Binding-site contacts:
Ligand atom O5 contacts residue ASN12 of chain 6.I at 2.6 Å (h-bond).
Ligand atom N2 contacts residue ASN12 of chain 6.I at 3.8 Å.
Ligand atom C7 contacts residue ASN12 of chain 6.I at 3.9 Å.
Ligand atom C5 contacts residue ASN12 of chain 6.I at 4.0 Å.
Ligand atom O7 contacts residue ASN12 of chain 6.I at 3.7 Å.
Ligand atom C2 contacts residue ASN12 of chain 6.I at 3.2 Å.
Ligand atom C1 contacts residue ASN12 of chain 6.I at 2.1 Å.

Sequence of chain 6.I:
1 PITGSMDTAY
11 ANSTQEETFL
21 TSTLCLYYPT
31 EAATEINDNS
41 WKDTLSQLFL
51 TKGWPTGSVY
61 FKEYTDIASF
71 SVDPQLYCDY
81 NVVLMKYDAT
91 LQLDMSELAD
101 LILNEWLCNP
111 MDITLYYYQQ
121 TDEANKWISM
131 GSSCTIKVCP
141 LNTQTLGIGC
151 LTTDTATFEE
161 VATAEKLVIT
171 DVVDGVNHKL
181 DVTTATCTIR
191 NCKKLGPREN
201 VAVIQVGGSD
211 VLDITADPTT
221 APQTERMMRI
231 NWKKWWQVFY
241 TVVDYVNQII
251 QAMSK

The small molecule below binds the protein below.
Small molecule (SMILES): CC(=O)N[C@H]1[C@H](O[C@H]2[C@H](O)[C@@H](NC(C)=O)CO[C@@H]2CO)O[C@H](CO)[C@@H](O)[C@@H]1O